Sequence of chain 42.B:
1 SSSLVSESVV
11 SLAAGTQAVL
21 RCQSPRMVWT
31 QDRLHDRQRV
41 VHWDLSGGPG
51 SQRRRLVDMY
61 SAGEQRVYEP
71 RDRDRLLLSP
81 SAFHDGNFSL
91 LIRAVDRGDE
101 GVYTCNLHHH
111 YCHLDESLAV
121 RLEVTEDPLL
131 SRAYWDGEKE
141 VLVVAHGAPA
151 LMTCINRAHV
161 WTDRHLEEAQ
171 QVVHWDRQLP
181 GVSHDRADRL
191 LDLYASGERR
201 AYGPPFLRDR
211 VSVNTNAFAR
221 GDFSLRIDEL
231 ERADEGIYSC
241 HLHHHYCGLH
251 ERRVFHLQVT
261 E

Binding-site contacts:
Ligand atom C4 contacts residue ASN87 of chain 42.B at 4.2 Å.
Ligand atom C1 contacts residue SER89 of chain 42.B at 4.5 Å.
Ligand atom C1 contacts residue ASN87 of chain 42.B at 1.4 Å.
Ligand atom O5 contacts residue ASN87 of chain 42.B at 2.3 Å (h-bond).
Ligand atom C6 contacts residue LEU151 of chain 42.B at 3.8 Å (hydrophobic).
Ligand atom O5 contacts residue SER79 of chain 42.B at 4.4 Å.
Ligand atom C4 contacts residue LEU151 of chain 42.B at 4.4 Å (hydrophobic).
Ligand atom C3 contacts residue ASN87 of chain 42.B at 3.7 Å.
Ligand atom C7 contacts residue ASN87 of chain 42.B at 3.6 Å.
Ligand atom C2 contacts residue ASN87 of chain 42.B at 2.4 Å.
Ligand atom O4 contacts residue LEU151 of chain 42.B at 3.7 Å.
Ligand atom O7 contacts residue ASN87 of chain 42.B at 3.9 Å.
Ligand atom O6 contacts residue LEU151 of chain 42.B at 3.4 Å.
Ligand atom C5 contacts residue ASN87 of chain 42.B at 3.7 Å.
Ligand atom C5 contacts residue SER89 of chain 42.B at 4.3 Å.
Ligand atom N2 contacts residue ASN87 of chain 42.B at 2.9 Å (h-bond).
Ligand atom O5 contacts residue SER89 of chain 42.B at 4.1 Å.
Ligand atom O7 contacts residue ASP85 of chain 42.B at 4.3 Å.
Ligand atom C5 contacts residue LEU151 of chain 42.B at 4.1 Å (hydrophobic).

This protein binds this small molecule.
Small molecule (SMILES): CC(=O)N[C@@H]1[C@@H](O)[C@H](O)[C@@H](CO)O[C@H]1O